Binding-site contacts:
Ligand atom O1 contacts residue MET165 of chain 1.A at 3.5 Å.
Ligand atom N1 contacts residue CYS145 of chain 1.A at 3.7 Å.
Ligand atom C1 contacts residue ASN142 of chain 1.A at 3.9 Å.
Ligand atom C12 contacts residue MET49 of chain 1.A at 3.5 Å (hydrophobic).
Ligand atom C4 contacts residue CYS145 of chain 1.A at 3.7 Å (hydrophobic).
Ligand atom C13 contacts residue HIS164 of chain 1.A at 3.9 Å.
Ligand atom C2 contacts residue ASN142 of chain 1.A at 3.6 Å.
Ligand atom C13 contacts residue MET165 of chain 1.A at 3.7 Å (hydrophobic).
Ligand atom N contacts residue LEU141 of chain 1.A at 3.9 Å.
Ligand atom C4 contacts residue GLU166 of chain 1.A at 3.8 Å.
Ligand atom O2 contacts residue GLN189 of chain 1.A at 3.7 Å.
Ligand atom C14 contacts residue HIS164 of chain 1.A at 3.3 Å.
Ligand atom N contacts residue PHE140 of chain 1.A at 3.7 Å.
Ligand atom C2 contacts residue PHE140 of chain 1.A at 3.7 Å (hydrophobic).
Ligand atom C12 contacts residue MET165 of chain 1.A at 3.5 Å (hydrophobic).
Ligand atom C12 contacts residue ARG188 of chain 1.A at 3.7 Å.
Ligand atom CL contacts residue MET165 of chain 1.A at 3.8 Å.
Ligand atom CL contacts residue ASP187 of chain 1.A at 3.3 Å.
Ligand atom N contacts residue SER144 of chain 1.A at 3.6 Å.
Ligand atom C11 contacts residue ARG188 of chain 1.A at 3.8 Å.
Ligand atom CL contacts residue HIS41 of chain 1.A at 3.4 Å.
Ligand atom C11 contacts residue GLN189 of chain 1.A at 3.7 Å.
Ligand atom C1 contacts residue GLU166 of chain 1.A at 3.6 Å.
Ligand atom C14 contacts residue HIS41 of chain 1.A at 3.8 Å.
Ligand atom C3 contacts residue PHE140 of chain 1.A at 3.1 Å (hydrophobic).
Ligand atom C3 contacts residue GLU166 of chain 1.A at 3.6 Å.
Ligand atom O contacts residue GLU166 of chain 1.A at 2.6 Å (salt-bridge).
Ligand atom C13 contacts residue MET49 of chain 1.A at 3.6 Å (hydrophobic).
Ligand atom N contacts residue GLU166 of chain 1.A at 3.8 Å.
Ligand atom C4 contacts residue HIS163 of chain 1.A at 3.3 Å.
Ligand atom C11 contacts residue MET49 of chain 1.A at 3.7 Å (hydrophobic).
Ligand atom C3 contacts residue LEU141 of chain 1.A at 3.6 Å (hydrophobic).
Ligand atom CL contacts residue HIS164 of chain 1.A at 3.6 Å.
Ligand atom C2 contacts residue GLU166 of chain 1.A at 3.4 Å.
Ligand atom C3 contacts residue HIS163 of chain 1.A at 4.0 Å.
Ligand atom C contacts residue ASN142 of chain 1.A at 3.8 Å.
Ligand atom C2 contacts residue LEU141 of chain 1.A at 3.5 Å (hydrophobic).
Ligand atom N contacts residue HIS163 of chain 1.A at 2.8 Å (h-bond).
Ligand atom C contacts residue GLU166 of chain 1.A at 3.4 Å.
Ligand atom O1 contacts residue GLU166 of chain 1.A at 3.1 Å (salt-bridge).

Sequence of chain 2.A:
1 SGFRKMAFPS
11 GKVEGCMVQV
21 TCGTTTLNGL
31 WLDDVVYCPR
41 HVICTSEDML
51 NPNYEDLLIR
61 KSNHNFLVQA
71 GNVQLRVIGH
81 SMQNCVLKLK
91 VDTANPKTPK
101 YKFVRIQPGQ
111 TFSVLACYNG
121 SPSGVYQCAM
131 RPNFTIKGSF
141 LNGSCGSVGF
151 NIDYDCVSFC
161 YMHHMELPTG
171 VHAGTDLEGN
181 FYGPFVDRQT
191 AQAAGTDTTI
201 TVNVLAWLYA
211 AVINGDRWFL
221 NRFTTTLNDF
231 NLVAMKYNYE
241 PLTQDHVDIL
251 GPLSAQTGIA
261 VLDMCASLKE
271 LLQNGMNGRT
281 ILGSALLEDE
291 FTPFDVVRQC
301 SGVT

Sequence of chain 1.A:
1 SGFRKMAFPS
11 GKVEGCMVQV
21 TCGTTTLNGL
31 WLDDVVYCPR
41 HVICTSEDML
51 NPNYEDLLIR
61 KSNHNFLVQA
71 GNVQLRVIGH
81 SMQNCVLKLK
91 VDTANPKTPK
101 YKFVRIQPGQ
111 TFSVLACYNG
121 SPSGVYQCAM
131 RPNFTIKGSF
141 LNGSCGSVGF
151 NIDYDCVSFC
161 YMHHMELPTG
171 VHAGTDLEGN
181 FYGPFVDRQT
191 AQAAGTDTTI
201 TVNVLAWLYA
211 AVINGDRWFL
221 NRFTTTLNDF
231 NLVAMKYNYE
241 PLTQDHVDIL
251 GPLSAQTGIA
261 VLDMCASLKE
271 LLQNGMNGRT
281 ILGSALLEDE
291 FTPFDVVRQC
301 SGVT

The small molecule below binds the protein below.
Small molecule (SMILES): O=C(Nc1cnccc1CO)[C@@H]1CCOc2ccc(Cl)cc21